Sequence of chain 1.B:
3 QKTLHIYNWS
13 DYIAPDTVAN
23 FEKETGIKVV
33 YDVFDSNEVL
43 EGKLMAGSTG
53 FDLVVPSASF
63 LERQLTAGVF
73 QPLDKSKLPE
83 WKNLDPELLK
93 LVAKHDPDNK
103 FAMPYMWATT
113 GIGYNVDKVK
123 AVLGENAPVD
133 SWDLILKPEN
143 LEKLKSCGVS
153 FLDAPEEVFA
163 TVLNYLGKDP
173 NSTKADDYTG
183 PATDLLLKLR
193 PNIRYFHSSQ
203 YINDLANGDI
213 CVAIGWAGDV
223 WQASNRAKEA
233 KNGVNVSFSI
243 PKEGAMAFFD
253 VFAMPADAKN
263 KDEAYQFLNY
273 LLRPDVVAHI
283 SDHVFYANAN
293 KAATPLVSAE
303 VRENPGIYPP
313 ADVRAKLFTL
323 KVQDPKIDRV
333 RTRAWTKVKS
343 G

Binding-site contacts:
Ligand atom C03 contacts residue MET47 of chain 1.B at 3.6 Å (hydrophobic).
Ligand atom N09 contacts residue ALA48 of chain 1.B at 4.2 Å.
Ligand atom C03 contacts residue LEU46 of chain 1.B at 4.3 Å (hydrophobic).
Ligand atom C06 contacts residue VAL71 of chain 1.B at 4.3 Å (hydrophobic).
Ligand atom C08 contacts residue ALA69 of chain 1.B at 4.3 Å (hydrophobic).
Ligand atom O04 contacts residue MET47 of chain 1.B at 4.2 Å.
Ligand atom C02 contacts residue MET47 of chain 1.B at 4.2 Å (hydrophobic).
Ligand atom O07 contacts residue ALA69 of chain 1.B at 4.2 Å.
Ligand atom C05 contacts residue VAL71 of chain 1.B at 4.4 Å (hydrophobic).
Ligand atom C03 contacts residue ALA48 of chain 1.B at 4.3 Å (hydrophobic).
Ligand atom O07 contacts residue GLY70 of chain 1.B at 3.7 Å.
Ligand atom N09 contacts residue MET47 of chain 1.B at 3.8 Å.
Ligand atom C06 contacts residue ALA69 of chain 1.B at 3.7 Å (hydrophobic).
Ligand atom C05 contacts residue LEU46 of chain 1.B at 4.5 Å (hydrophobic).
Ligand atom C06 contacts residue GLY70 of chain 1.B at 4.4 Å.
Ligand atom C08 contacts residue GLY70 of chain 1.B at 3.7 Å.
Ligand atom O04 contacts residue LEU46 of chain 1.B at 4.1 Å.
Ligand atom C03 contacts residue GLY49 of chain 1.B at 3.9 Å.

A small-molecule ligand and the protein it binds are described below.
Small molecule (SMILES): COCCOC[C@H](C)N